Sequence of chain 1.B:
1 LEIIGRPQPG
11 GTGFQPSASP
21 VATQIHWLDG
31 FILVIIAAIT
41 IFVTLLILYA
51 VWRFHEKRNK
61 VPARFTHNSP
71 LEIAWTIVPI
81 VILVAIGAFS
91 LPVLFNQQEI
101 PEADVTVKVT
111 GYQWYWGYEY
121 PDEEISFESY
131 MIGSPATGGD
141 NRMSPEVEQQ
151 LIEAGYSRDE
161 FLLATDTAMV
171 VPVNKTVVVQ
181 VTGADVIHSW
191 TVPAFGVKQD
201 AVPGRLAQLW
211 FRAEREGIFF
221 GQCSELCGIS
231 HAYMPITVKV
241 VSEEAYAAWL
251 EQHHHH

Binding-site contacts:
Ligand atom C40 contacts residue LEU46 of chain 1.B at 3.7 Å (hydrophobic).
Ligand atom C4 contacts residue PHE65 of chain 1.B at 3.8 Å (hydrophobic).
Ligand atom C18 contacts residue TRP355 of chain 1.A at 3.9 Å (hydrophobic).
Ligand atom C6 contacts residue ASN68 of chain 1.B at 3.4 Å.
Ligand atom C40 contacts residue PHE42 of chain 1.B at 3.9 Å (hydrophobic).
Ligand atom C34 contacts residue LEU46 of chain 1.B at 3.8 Å (hydrophobic).
Ligand atom C25 contacts residue TRP355 of chain 1.A at 3.7 Å (hydrophobic).
Ligand atom C4 contacts residue ASN68 of chain 1.B at 3.8 Å.
Ligand atom O5 contacts residue ASN68 of chain 1.B at 2.8 Å (h-bond).
Ligand atom C28 contacts residue TRP355 of chain 1.A at 3.5 Å (hydrophobic).
Ligand atom C31 contacts residue ALA352 of chain 1.A at 3.9 Å (hydrophobic).
Ligand atom C43 contacts residue PHE42 of chain 1.B at 4.2 Å (hydrophobic).
Ligand atom C22 contacts residue LEU71 of chain 1.B at 3.6 Å (hydrophobic).
Ligand atom C18 contacts residue LEU71 of chain 1.B at 4.3 Å (hydrophobic).
Ligand atom C31 contacts residue ILE351 of chain 1.A at 4.0 Å (hydrophobic).
Ligand atom C57 contacts residue PHE65 of chain 1.B at 3.6 Å (hydrophobic).
Ligand atom C37 contacts residue TRP75 of chain 1.B at 3.6 Å (hydrophobic).
Ligand atom C19 contacts residue LEU71 of chain 1.B at 3.7 Å (hydrophobic).
Ligand atom C34 contacts residue ILE351 of chain 1.A at 4.0 Å (hydrophobic).
Ligand atom C31 contacts residue PHE348 of chain 1.A at 3.9 Å (hydrophobic).
Ligand atom C37 contacts residue LEU71 of chain 1.B at 4.0 Å (hydrophobic).
Ligand atom O61 contacts residue HIS67 of chain 1.B at 2.8 Å (h-bond).
Ligand atom O61 contacts residue ASN68 of chain 1.B at 3.2 Å (h-bond).
Ligand atom O16 contacts residue ASN68 of chain 1.B at 3.1 Å (h-bond).
Ligand atom C43 contacts residue TRP75 of chain 1.B at 3.7 Å (hydrophobic).
Ligand atom C22 contacts residue TRP355 of chain 1.A at 3.6 Å (hydrophobic).
Ligand atom C18 contacts residue ASN68 of chain 1.B at 3.6 Å.
Ligand atom C57 contacts residue HIS67 of chain 1.B at 3.1 Å.
Ligand atom C19 contacts residue TRP355 of chain 1.A at 3.6 Å (hydrophobic).
Ligand atom C31 contacts residue TRP75 of chain 1.B at 3.9 Å (hydrophobic).
Ligand atom C28 contacts residue ILE351 of chain 1.A at 4.0 Å (hydrophobic).
Ligand atom C57 contacts residue ASN68 of chain 1.B at 4.0 Å.
Ligand atom C1 contacts residue ASN68 of chain 1.B at 3.9 Å.
Ligand atom C6 contacts residue PHE65 of chain 1.B at 4.2 Å (hydrophobic).
Ligand atom C25 contacts residue LEU71 of chain 1.B at 3.8 Å (hydrophobic).
Ligand atom O5 contacts residue PHE65 of chain 1.B at 4.1 Å.
Ligand atom C43 contacts residue PHE348 of chain 1.A at 3.9 Å (hydrophobic).
Ligand atom C40 contacts residue PHE348 of chain 1.A at 3.8 Å (hydrophobic).
Ligand atom C28 contacts residue ALA352 of chain 1.A at 4.0 Å (hydrophobic).
Ligand atom C18 contacts residue PHE65 of chain 1.B at 3.9 Å (hydrophobic).

Sequence of chain 1.A:
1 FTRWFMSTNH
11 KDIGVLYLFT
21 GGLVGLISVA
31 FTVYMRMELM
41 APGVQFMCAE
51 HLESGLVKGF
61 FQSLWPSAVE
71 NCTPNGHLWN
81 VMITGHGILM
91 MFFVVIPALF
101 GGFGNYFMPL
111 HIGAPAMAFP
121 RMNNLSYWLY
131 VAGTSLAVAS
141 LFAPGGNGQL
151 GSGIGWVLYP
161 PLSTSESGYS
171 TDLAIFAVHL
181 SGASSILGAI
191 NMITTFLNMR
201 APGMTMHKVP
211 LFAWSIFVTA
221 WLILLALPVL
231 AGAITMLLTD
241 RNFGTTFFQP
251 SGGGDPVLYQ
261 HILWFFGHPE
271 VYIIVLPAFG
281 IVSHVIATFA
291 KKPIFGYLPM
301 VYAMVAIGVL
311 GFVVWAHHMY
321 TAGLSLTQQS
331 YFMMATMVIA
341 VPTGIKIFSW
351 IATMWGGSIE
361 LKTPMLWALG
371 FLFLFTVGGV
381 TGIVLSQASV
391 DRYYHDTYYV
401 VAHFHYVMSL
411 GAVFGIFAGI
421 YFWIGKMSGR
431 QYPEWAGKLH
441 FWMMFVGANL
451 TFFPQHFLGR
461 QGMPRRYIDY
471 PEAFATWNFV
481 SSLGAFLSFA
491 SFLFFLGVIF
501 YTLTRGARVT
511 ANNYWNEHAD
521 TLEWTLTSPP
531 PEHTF

The small molecule below binds the protein below.
Small molecule (SMILES): CCCCCCCCCCO[C@@H]1O[C@H](CO)[C@@H](O[C@H]2O[C@H](CO)[C@@H](O)[C@H](O)[C@H]2O)[C@H](O)[C@H]1O